Binding-site contacts:
Ligand atom N1 contacts residue TYR92 of chain 1.E at 2.9 Å (h-bond).
Ligand atom C3 contacts residue TYR92 of chain 1.E at 3.3 Å (hydrophobic).
Ligand atom C8 contacts residue TRP148 of chain 1.E at 3.2 Å (hydrophobic).
Ligand atom N1 contacts residue SER147 of chain 1.E at 4.0 Å.
Ligand atom C2 contacts residue TYR194 of chain 1.E at 3.8 Å (hydrophobic).
Ligand atom CL contacts residue LEU108 of chain 1.A at 3.3 Å.
Ligand atom C11 contacts residue TYR194 of chain 1.E at 3.6 Å (hydrophobic).
Ligand atom C6 contacts residue TYR92 of chain 1.E at 4.0 Å (hydrophobic).
Ligand atom C6 contacts residue TRP148 of chain 1.E at 3.4 Å (hydrophobic).
Ligand atom N2 contacts residue TYR194 of chain 1.E at 3.7 Å.
Ligand atom C11 contacts residue LEU118 of chain 1.A at 4.1 Å (hydrophobic).
Ligand atom C7 contacts residue TRP148 of chain 1.E at 3.1 Å (hydrophobic).
Ligand atom C1 contacts residue CYS189 of chain 1.E at 4.0 Å (hydrophobic).
Ligand atom C1 contacts residue TRP148 of chain 1.E at 3.6 Å (hydrophobic).
Ligand atom C4 contacts residue TYR92 of chain 1.E at 3.5 Å (hydrophobic).
Ligand atom C9 contacts residue TRP148 of chain 1.E at 3.5 Å (hydrophobic).
Ligand atom C5 contacts residue TRP54 of chain 1.A at 3.4 Å (hydrophobic).
Ligand atom C11 contacts residue TRP148 of chain 1.E at 3.6 Å (hydrophobic).
Ligand atom C3 contacts residue TYR187 of chain 1.E at 4.0 Å (hydrophobic).
Ligand atom C11 contacts residue CYS190 of chain 1.E at 3.7 Å (hydrophobic).
Ligand atom C3 contacts residue TYR194 of chain 1.E at 3.6 Å (hydrophobic).
Ligand atom N1 contacts residue TYR194 of chain 1.E at 3.9 Å.
Ligand atom C9 contacts residue LEU118 of chain 1.A at 3.7 Å (hydrophobic).
Ligand atom C8 contacts residue LEU118 of chain 1.A at 3.6 Å (hydrophobic).
Ligand atom C2 contacts residue CYS189 of chain 1.E at 3.6 Å (hydrophobic).
Ligand atom C5 contacts residue TYR92 of chain 1.E at 3.9 Å (hydrophobic).
Ligand atom CL contacts residue SER149 of chain 1.E at 4.0 Å.
Ligand atom N2 contacts residue TRP148 of chain 1.E at 4.0 Å.
Ligand atom N2 contacts residue LEU118 of chain 1.A at 3.9 Å.
Ligand atom CL contacts residue ASN106 of chain 1.A at 3.5 Å.
Ligand atom C2 contacts residue TRP148 of chain 1.E at 3.9 Å (hydrophobic).
Ligand atom C10 contacts residue SER149 of chain 1.E at 4.1 Å.
Ligand atom C5 contacts residue TRP148 of chain 1.E at 3.9 Å (hydrophobic).
Ligand atom C10 contacts residue TRP148 of chain 1.E at 4.0 Å (hydrophobic).
Ligand atom C3 contacts residue TRP148 of chain 1.E at 3.9 Å (hydrophobic).
Ligand atom C4 contacts residue TRP54 of chain 1.A at 3.8 Å (hydrophobic).
Ligand atom C4 contacts residue TYR187 of chain 1.E at 3.7 Å (hydrophobic).
Ligand atom C10 contacts residue LEU118 of chain 1.A at 3.8 Å (hydrophobic).
Ligand atom CL contacts residue GLN116 of chain 1.A at 3.7 Å.
Ligand atom N1 contacts residue TRP148 of chain 1.E at 2.8 Å (h-bond).

This protein binds this small molecule.
Small molecule (SMILES): Clc1ccc([C@H]2C[C@@H]3CC[C@H]2N3)cn1

Sequence of chain 1.E:
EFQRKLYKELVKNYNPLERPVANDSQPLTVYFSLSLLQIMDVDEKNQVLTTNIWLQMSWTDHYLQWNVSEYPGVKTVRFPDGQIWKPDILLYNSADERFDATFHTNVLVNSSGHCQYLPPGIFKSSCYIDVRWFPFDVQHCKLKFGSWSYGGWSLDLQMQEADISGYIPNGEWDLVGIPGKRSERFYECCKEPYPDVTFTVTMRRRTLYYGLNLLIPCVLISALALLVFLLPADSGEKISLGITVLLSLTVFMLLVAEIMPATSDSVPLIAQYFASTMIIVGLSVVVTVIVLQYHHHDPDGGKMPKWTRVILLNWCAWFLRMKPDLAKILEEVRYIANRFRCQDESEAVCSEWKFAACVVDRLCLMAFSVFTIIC

Sequence of chain 1.A:
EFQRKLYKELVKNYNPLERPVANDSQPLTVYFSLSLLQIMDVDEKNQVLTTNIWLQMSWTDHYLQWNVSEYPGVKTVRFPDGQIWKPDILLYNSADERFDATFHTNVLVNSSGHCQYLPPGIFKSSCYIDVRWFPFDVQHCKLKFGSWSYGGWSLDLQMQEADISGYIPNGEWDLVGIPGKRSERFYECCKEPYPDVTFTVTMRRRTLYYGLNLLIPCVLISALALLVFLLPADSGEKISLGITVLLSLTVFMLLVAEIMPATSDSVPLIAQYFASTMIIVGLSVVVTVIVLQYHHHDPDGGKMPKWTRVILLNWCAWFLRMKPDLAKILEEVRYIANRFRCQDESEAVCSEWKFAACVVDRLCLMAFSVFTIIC